The small molecule below binds the protein below.
Small molecule (SMILES): CC(=O)N[C@@H]1[C@@H](O)[C@H](O)[C@@H](CO)O[C@H]1O

Binding-site contacts:
Ligand atom C7 contacts residue ASN331 of chain 1.C at 3.4 Å.
Ligand atom O7 contacts residue GLN580 of chain 1.C at 4.4 Å.
Ligand atom C3 contacts residue ASN331 of chain 1.C at 3.7 Å.
Ligand atom N2 contacts residue GLN580 of chain 1.C at 4.0 Å.
Ligand atom N2 contacts residue PRO579 of chain 1.C at 4.3 Å.
Ligand atom C5 contacts residue ILE332 of chain 1.C at 4.0 Å (hydrophobic).
Ligand atom C8 contacts residue ASN331 of chain 1.C at 3.3 Å.
Ligand atom C5 contacts residue ASN331 of chain 1.C at 3.6 Å.
Ligand atom O6 contacts residue ILE332 of chain 1.C at 3.8 Å.
Ligand atom O7 contacts residue PRO579 of chain 1.C at 3.6 Å.
Ligand atom O5 contacts residue ASN331 of chain 1.C at 2.3 Å (h-bond).
Ligand atom C6 contacts residue ILE332 of chain 1.C at 4.2 Å (hydrophobic).
Ligand atom N2 contacts residue ASN331 of chain 1.C at 2.9 Å (h-bond).
Ligand atom O5 contacts residue ILE332 of chain 1.C at 3.8 Å.
Ligand atom O6 contacts residue ASN331 of chain 1.C at 4.4 Å.
Ligand atom C1 contacts residue ASN331 of chain 1.C at 1.5 Å.
Ligand atom C7 contacts residue PRO579 of chain 1.C at 4.0 Å (hydrophobic).
Ligand atom O7 contacts residue LEU582 of chain 1.C at 4.2 Å.
Ligand atom C4 contacts residue ASN331 of chain 1.C at 4.1 Å.
Ligand atom C1 contacts residue ILE332 of chain 1.C at 4.2 Å (hydrophobic).
Ligand atom C2 contacts residue ASN331 of chain 1.C at 2.4 Å.
Ligand atom O7 contacts residue ASN331 of chain 1.C at 4.3 Å.

Sequence of chain 1.C:
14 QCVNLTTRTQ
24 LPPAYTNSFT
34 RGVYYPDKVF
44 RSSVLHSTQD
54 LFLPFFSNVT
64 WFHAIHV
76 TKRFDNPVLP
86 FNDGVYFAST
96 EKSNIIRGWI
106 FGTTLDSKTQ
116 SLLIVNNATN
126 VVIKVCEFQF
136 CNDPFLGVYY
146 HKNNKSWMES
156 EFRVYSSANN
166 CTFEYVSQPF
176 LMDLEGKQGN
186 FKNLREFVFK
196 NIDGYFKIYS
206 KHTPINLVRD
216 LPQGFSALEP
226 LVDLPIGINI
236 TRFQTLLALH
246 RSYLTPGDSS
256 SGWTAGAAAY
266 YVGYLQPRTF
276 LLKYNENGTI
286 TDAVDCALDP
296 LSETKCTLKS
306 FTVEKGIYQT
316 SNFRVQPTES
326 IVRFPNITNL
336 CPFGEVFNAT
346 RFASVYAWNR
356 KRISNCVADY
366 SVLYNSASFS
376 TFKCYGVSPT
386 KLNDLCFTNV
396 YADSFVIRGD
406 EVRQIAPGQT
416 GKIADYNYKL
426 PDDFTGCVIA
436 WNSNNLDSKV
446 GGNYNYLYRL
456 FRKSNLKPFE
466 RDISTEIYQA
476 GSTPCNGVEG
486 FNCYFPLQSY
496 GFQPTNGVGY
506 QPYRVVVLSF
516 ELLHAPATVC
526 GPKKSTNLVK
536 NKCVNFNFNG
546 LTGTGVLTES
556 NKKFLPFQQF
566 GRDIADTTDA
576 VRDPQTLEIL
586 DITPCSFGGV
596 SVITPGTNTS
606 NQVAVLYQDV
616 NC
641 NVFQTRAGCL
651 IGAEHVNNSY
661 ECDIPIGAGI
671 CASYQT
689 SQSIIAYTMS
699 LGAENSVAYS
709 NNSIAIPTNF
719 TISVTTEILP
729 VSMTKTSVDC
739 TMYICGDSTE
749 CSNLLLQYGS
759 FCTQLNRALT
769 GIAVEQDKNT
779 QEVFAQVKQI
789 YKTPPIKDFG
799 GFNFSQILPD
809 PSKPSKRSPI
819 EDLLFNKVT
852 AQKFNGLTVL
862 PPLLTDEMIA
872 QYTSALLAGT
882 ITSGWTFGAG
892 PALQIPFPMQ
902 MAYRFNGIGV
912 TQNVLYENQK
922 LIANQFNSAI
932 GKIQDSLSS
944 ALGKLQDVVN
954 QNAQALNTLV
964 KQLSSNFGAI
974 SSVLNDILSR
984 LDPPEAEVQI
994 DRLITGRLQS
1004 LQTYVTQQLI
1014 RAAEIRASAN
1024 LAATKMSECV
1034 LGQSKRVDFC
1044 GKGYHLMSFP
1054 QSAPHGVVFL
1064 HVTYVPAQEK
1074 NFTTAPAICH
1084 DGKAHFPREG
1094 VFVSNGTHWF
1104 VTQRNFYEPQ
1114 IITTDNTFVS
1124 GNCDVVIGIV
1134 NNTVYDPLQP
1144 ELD